Sequence of chain 39.A:
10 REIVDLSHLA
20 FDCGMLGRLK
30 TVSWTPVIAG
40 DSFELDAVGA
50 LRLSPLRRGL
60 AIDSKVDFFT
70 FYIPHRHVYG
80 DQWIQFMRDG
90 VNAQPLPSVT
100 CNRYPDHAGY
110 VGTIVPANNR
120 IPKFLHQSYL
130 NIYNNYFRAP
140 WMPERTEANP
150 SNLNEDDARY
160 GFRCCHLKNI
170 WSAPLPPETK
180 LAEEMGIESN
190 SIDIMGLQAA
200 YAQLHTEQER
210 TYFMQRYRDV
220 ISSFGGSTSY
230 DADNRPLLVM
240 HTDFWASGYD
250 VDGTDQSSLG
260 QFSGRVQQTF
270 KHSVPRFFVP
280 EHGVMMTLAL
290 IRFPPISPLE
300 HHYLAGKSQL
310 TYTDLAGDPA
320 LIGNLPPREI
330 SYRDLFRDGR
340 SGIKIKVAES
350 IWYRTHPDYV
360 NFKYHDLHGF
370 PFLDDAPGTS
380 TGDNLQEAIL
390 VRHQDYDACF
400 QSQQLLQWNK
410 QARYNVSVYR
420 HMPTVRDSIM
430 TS

The small molecule below binds the protein below.
Small molecule (SMILES): Nc1ccn([C@H]2C[C@H](O)[C@@H](COP(=O)(O)O)O2)c(=O)n1

Sequence of chain 38.C:
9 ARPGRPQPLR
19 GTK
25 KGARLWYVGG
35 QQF

Binding-site contacts:
Ligand atom C4' contacts residue ARG412 of chain 39.A at 4.4 Å.
Ligand atom C1' contacts residue ASN414 of chain 39.A at 4.1 Å.
Ligand atom C2' contacts residue VAL47 of chain 39.A at 4.3 Å (hydrophobic).
Ligand atom P contacts residue LYS21 of chain 38.C at 3.4 Å.
Ligand atom C3' contacts residue VAL47 of chain 39.A at 4.0 Å (hydrophobic).
Ligand atom O5' contacts residue ARG412 of chain 39.A at 3.1 Å (salt-bridge).
Ligand atom P contacts residue ARG412 of chain 39.A at 2.7 Å.
Ligand atom O3' contacts residue ARG412 of chain 39.A at 4.3 Å.
Ligand atom OP2 contacts residue ARG18 of chain 38.C at 3.7 Å.
Ligand atom C4' contacts residue ASN414 of chain 39.A at 3.0 Å.
Ligand atom OP1 contacts residue ARG18 of chain 38.C at 4.0 Å.
Ligand atom C5' contacts residue ASN414 of chain 39.A at 3.3 Å.
Ligand atom O3' contacts residue VAL47 of chain 39.A at 3.1 Å.
Ligand atom OP1 contacts residue ARG412 of chain 39.A at 3.8 Å.
Ligand atom OP1 contacts residue LYS21 of chain 38.C at 3.9 Å.
Ligand atom OP2 contacts residue LYS21 of chain 38.C at 2.7 Å (salt-bridge).
Ligand atom O4' contacts residue ASN414 of chain 39.A at 2.9 Å (h-bond).
Ligand atom C3' contacts residue ASN414 of chain 39.A at 4.5 Å.
Ligand atom C4' contacts residue VAL47 of chain 39.A at 4.1 Å (hydrophobic).
Ligand atom C5' contacts residue ARG412 of chain 39.A at 3.0 Å.
Ligand atom OP2 contacts residue ARG412 of chain 39.A at 1.4 Å (salt-bridge).